Binding-site contacts:
Ligand atom C7 contacts residue ASN154 of chain 25.D at 3.2 Å.
Ligand atom O3 contacts residue HIS148 of chain 25.D at 3.7 Å.
Ligand atom O6 contacts residue HIS158 of chain 25.D at 4.2 Å.
Ligand atom C6 contacts residue HIS158 of chain 25.D at 4.3 Å.
Ligand atom O6 contacts residue GLY157 of chain 25.D at 3.1 Å.
Ligand atom C4 contacts residue HIS158 of chain 25.D at 4.1 Å.
Ligand atom O7 contacts residue ASN154 of chain 25.D at 4.2 Å.
Ligand atom C3 contacts residue HIS158 of chain 25.D at 4.4 Å.
Ligand atom C3 contacts residue ASN154 of chain 25.D at 3.8 Å.
Ligand atom C8 contacts residue VAL153 of chain 25.D at 3.2 Å (hydrophobic).
Ligand atom C5 contacts residue ASN154 of chain 25.D at 3.7 Å.
Ligand atom C7 contacts residue SER149 of chain 25.D at 4.4 Å.
Ligand atom C4 contacts residue ASN154 of chain 25.D at 4.3 Å.
Ligand atom O7 contacts residue VAL153 of chain 25.D at 3.3 Å.
Ligand atom N2 contacts residue ASN154 of chain 25.D at 2.8 Å (h-bond).
Ligand atom C1 contacts residue ASN154 of chain 25.D at 1.4 Å.
Ligand atom C2 contacts residue ASN154 of chain 25.D at 2.5 Å.
Ligand atom O5 contacts residue HIS158 of chain 25.D at 3.5 Å.
Ligand atom C5 contacts residue HIS158 of chain 25.D at 4.2 Å.
Ligand atom C6 contacts residue GLY157 of chain 25.D at 3.9 Å.
Ligand atom C2 contacts residue HIS158 of chain 25.D at 3.7 Å.
Ligand atom C7 contacts residue VAL153 of chain 25.D at 3.6 Å (hydrophobic).
Ligand atom O7 contacts residue GLY150 of chain 25.D at 3.4 Å.
Ligand atom C1 contacts residue HIS158 of chain 25.D at 3.9 Å.
Ligand atom O7 contacts residue SER149 of chain 25.D at 3.4 Å (h-bond).
Ligand atom O5 contacts residue ASN154 of chain 25.D at 2.4 Å (h-bond).
Ligand atom O6 contacts residue ASN154 of chain 25.D at 4.2 Å.
Ligand atom C8 contacts residue ASN154 of chain 25.D at 3.1 Å.

This protein binds this small molecule.
Small molecule (SMILES): CC(=O)N[C@@H]1[C@@H](O)[C@H](O)[C@@H](CO)O[C@H]1O

Sequence of chain 25.D:
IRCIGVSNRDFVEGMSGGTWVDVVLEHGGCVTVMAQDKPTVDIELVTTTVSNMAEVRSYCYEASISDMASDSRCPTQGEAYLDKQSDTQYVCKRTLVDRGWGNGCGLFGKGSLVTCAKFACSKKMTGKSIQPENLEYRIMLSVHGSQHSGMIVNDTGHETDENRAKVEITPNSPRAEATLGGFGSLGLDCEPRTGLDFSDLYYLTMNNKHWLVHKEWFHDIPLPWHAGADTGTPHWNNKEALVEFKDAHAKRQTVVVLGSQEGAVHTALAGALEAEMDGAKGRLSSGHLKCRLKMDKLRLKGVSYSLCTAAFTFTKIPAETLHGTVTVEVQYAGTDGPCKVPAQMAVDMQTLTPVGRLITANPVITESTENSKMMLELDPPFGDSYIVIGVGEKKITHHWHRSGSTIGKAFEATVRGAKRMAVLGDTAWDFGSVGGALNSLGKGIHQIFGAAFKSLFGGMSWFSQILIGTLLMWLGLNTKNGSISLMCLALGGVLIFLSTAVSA